A protein and the small-molecule ligand that binds it are described below.
Small molecule (SMILES): CC(=O)N[C@H](C(=O)N[C@H](C=O)CCCN=C(N)N)[C@@H](C)O

Sequence of chain 1.A:
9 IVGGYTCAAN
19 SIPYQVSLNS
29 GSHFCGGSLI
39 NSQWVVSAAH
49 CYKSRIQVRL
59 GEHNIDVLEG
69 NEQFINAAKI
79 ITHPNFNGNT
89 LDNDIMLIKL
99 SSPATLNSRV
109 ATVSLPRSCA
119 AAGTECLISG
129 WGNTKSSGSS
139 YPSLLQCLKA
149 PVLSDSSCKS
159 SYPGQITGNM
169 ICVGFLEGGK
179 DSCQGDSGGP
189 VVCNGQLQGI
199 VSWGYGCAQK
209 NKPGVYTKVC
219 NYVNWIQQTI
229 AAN

Binding-site contacts:
Ligand atom CG contacts residue TRP201 of chain 1.A at 3.7 Å (hydrophobic).
Ligand atom C contacts residue SER185 of chain 1.A at 2.8 Å.
Ligand atom C contacts residue GLY202 of chain 1.A at 3.4 Å.
Ligand atom CG contacts residue GLN182 of chain 1.A at 3.7 Å.
Ligand atom CB contacts residue CYS181 of chain 1.A at 3.8 Å (hydrophobic).
Ligand atom CZ contacts residue ASP179 of chain 1.A at 3.6 Å.
Ligand atom NH2 contacts residue GLY202 of chain 1.A at 3.6 Å.
Ligand atom CH3 contacts residue GLY202 of chain 1.A at 3.1 Å.
Ligand atom CB contacts residue GLN182 of chain 1.A at 3.6 Å.
Ligand atom CA contacts residue SER185 of chain 1.A at 3.4 Å.
Ligand atom C contacts residue GLN182 of chain 1.A at 3.5 Å.
Ligand atom NH1 contacts residue SER180 of chain 1.A at 2.4 Å (h-bond).
Ligand atom O contacts residue GLY202 of chain 1.A at 3.1 Å (h-bond).
Ligand atom OG1 contacts residue SER200 of chain 1.A at 3.8 Å.
Ligand atom O contacts residue SER185 of chain 1.A at 2.3 Å (h-bond).
Ligand atom O contacts residue TRP201 of chain 1.A at 3.5 Å.
Ligand atom NE contacts residue TRP201 of chain 1.A at 3.8 Å.
Ligand atom NE contacts residue GLY202 of chain 1.A at 3.8 Å.
Ligand atom CZ contacts residue GLY212 of chain 1.A at 3.5 Å.
Ligand atom CB contacts residue SER185 of chain 1.A at 3.5 Å.
Ligand atom NE contacts residue SER180 of chain 1.A at 3.7 Å.
Ligand atom CA contacts residue GLN182 of chain 1.A at 3.2 Å.
Ligand atom O contacts residue GLN182 of chain 1.A at 3.1 Å.
Ligand atom CZ contacts residue SER180 of chain 1.A at 3.3 Å.
Ligand atom OG1 contacts residue LEU89 of chain 1.A at 3.8 Å.
Ligand atom NH1 contacts residue ASP179 of chain 1.A at 2.9 Å (salt-bridge).
Ligand atom CZ contacts residue TRP201 of chain 1.A at 3.9 Å (hydrophobic).
Ligand atom NH2 contacts residue GLY204 of chain 1.A at 3.1 Å (h-bond).
Ligand atom CD contacts residue CYS181 of chain 1.A at 3.8 Å (hydrophobic).
Ligand atom N contacts residue SER185 of chain 1.A at 3.8 Å.
Ligand atom CD contacts residue SER180 of chain 1.A at 3.7 Å.
Ligand atom OG1 contacts residue HIS48 of chain 1.A at 3.0 Å.
Ligand atom O contacts residue GLY183 of chain 1.A at 2.9 Å (h-bond).
Ligand atom NH1 contacts residue GLY212 of chain 1.A at 3.3 Å.
Ligand atom CA contacts residue TRP201 of chain 1.A at 3.9 Å (hydrophobic).
Ligand atom NH2 contacts residue ASP179 of chain 1.A at 3.0 Å (salt-bridge).
Ligand atom N contacts residue SER200 of chain 1.A at 3.5 Å (h-bond).
Ligand atom CZ contacts residue GLY204 of chain 1.A at 3.8 Å.
Ligand atom NE contacts residue GLY204 of chain 1.A at 3.8 Å.
Ligand atom NH2 contacts residue GLY212 of chain 1.A at 3.3 Å.